The small molecule below binds the protein below.
Small molecule (SMILES): CC(=O)N[C@H]1[C@H]([C@H](O)[C@H](O)CO)O[C@@](O[C@H](CO)[C@@H](O)[C@@H]2O[C@@H](C(=O)O)C[C@H](O)[C@H]2NC(C)=O)(C(=O)O)C[C@@H]1O

Sequence of chain 23.A:
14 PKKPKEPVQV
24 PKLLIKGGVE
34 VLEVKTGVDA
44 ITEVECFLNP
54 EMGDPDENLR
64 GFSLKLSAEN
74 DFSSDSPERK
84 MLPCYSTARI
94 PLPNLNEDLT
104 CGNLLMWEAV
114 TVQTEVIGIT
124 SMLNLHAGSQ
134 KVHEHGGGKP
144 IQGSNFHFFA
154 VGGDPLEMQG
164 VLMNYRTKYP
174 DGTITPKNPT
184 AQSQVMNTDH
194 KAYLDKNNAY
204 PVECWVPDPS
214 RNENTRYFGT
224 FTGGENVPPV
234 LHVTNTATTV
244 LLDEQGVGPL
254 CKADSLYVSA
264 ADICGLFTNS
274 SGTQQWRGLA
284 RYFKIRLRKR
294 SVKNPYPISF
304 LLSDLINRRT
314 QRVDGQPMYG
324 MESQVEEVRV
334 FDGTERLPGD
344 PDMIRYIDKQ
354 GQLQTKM

Sequence of chain 23.E:
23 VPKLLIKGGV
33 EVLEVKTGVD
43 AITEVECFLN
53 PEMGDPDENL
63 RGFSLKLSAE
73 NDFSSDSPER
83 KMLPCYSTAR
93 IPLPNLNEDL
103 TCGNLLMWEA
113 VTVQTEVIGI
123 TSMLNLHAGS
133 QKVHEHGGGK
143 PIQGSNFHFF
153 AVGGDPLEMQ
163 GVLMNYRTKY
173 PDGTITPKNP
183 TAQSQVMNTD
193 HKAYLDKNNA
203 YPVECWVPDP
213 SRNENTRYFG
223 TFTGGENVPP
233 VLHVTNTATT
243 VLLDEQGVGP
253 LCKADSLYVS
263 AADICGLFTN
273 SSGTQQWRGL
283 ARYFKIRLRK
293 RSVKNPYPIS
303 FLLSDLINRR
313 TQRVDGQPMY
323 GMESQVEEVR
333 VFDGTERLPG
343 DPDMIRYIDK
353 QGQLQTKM

Binding-site contacts:
Ligand atom C10 contacts residue GLN278 of chain 23.E at 4.0 Å.
Ligand atom C9 contacts residue LYS68 of chain 23.E at 3.8 Å.
Ligand atom O8 contacts residue LYS68 of chain 23.E at 3.3 Å.
Ligand atom C10 contacts residue ASN272 of chain 23.E at 3.9 Å.
Ligand atom O1B contacts residue THR276 of chain 23.E at 3.4 Å (h-bond).
Ligand atom C11 contacts residue PHE65 of chain 23.E at 3.7 Å (hydrophobic).
Ligand atom C11 contacts residue PHE75 of chain 23.A at 3.5 Å (hydrophobic).
Ligand atom C11 contacts residue ASN272 of chain 23.E at 3.5 Å.
Ligand atom C8 contacts residue GLN278 of chain 23.E at 3.7 Å.
Ligand atom C11 contacts residue THR276 of chain 23.E at 3.4 Å.
Ligand atom O9 contacts residue LYS68 of chain 23.E at 2.9 Å (salt-bridge).
Ligand atom N5 contacts residue GLN278 of chain 23.E at 3.7 Å.
Ligand atom C6 contacts residue LYS68 of chain 23.E at 4.0 Å.
Ligand atom O1A contacts residue ASN272 of chain 23.E at 3.6 Å.
Ligand atom C7 contacts residue GLN278 of chain 23.E at 3.9 Å.
Ligand atom N5 contacts residue ASN272 of chain 23.E at 3.2 Å (h-bond).
Ligand atom C1 contacts residue THR276 of chain 23.E at 3.3 Å.
Ligand atom C9 contacts residue LEU67 of chain 23.E at 4.0 Å (hydrophobic).
Ligand atom C10 contacts residue LEU62 of chain 23.E at 3.1 Å (hydrophobic).
Ligand atom C9 contacts residue GLN278 of chain 23.E at 3.3 Å.
Ligand atom O10 contacts residue PHE75 of chain 23.A at 3.9 Å.
Ligand atom C6 contacts residue ASN272 of chain 23.E at 3.7 Å.
Ligand atom C1 contacts residue LYS68 of chain 23.E at 3.8 Å.
Ligand atom O1A contacts residue THR276 of chain 23.E at 2.6 Å (h-bond).
Ligand atom C11 contacts residue LEU62 of chain 23.E at 3.5 Å (hydrophobic).
Ligand atom O7 contacts residue LEU62 of chain 23.E at 3.3 Å.
Ligand atom C7 contacts residue LEU62 of chain 23.E at 3.8 Å (hydrophobic).
Ligand atom O1B contacts residue SER274 of chain 23.E at 3.3 Å (h-bond).
Ligand atom O1A contacts residue LYS68 of chain 23.E at 3.8 Å.
Ligand atom O8 contacts residue ASN272 of chain 23.E at 3.5 Å (h-bond).
Ligand atom O1B contacts residue LYS68 of chain 23.E at 3.1 Å.
Ligand atom O8 contacts residue THR276 of chain 23.E at 4.0 Å.
Ligand atom O9 contacts residue LEU67 of chain 23.E at 3.1 Å.
Ligand atom O8 contacts residue GLN278 of chain 23.E at 3.5 Å (h-bond).
Ligand atom O10 contacts residue LEU62 of chain 23.E at 2.8 Å.
Ligand atom O9 contacts residue GLN278 of chain 23.E at 4.0 Å.
Ligand atom C11 contacts residue PHE270 of chain 23.E at 3.9 Å (hydrophobic).
Ligand atom C11 contacts residue HIS138 of chain 23.D at 3.5 Å.
Ligand atom C11 contacts residue GLN278 of chain 23.E at 3.5 Å.
Ligand atom N5 contacts residue LEU62 of chain 23.E at 3.9 Å.

Sequence of chain 23.D:
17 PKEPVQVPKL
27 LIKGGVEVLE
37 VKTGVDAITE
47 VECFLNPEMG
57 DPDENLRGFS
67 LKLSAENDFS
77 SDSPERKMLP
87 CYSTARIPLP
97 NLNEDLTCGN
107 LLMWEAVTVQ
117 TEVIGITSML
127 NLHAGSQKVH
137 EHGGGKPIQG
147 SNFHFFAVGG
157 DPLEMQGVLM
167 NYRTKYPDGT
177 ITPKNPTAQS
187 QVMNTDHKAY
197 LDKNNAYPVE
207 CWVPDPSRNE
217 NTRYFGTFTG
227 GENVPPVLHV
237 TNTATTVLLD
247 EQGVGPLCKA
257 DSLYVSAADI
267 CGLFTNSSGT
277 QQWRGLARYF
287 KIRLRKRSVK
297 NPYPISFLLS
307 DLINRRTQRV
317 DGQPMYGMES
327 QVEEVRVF